Binding-site contacts:
Ligand atom C4 contacts residue ASN280 of chain 1.C at 4.2 Å.
Ligand atom O7 contacts residue ASN280 of chain 1.C at 3.2 Å (h-bond).
Ligand atom O6 contacts residue ASN554 of chain 1.B at 4.5 Å.
Ligand atom N2 contacts residue ASN280 of chain 1.C at 3.1 Å (h-bond).
Ligand atom C5 contacts residue ASN280 of chain 1.C at 3.7 Å.
Ligand atom C1 contacts residue ASN280 of chain 1.C at 1.4 Å.
Ligand atom C2 contacts residue ASN280 of chain 1.C at 2.5 Å.
Ligand atom C7 contacts residue ASN280 of chain 1.C at 3.4 Å.
Ligand atom O5 contacts residue ASN280 of chain 1.C at 2.3 Å (h-bond).
Ligand atom C3 contacts residue ASN280 of chain 1.C at 3.8 Å.
Ligand atom O6 contacts residue LYS556 of chain 1.B at 4.4 Å.

Sequence of chain 1.C:
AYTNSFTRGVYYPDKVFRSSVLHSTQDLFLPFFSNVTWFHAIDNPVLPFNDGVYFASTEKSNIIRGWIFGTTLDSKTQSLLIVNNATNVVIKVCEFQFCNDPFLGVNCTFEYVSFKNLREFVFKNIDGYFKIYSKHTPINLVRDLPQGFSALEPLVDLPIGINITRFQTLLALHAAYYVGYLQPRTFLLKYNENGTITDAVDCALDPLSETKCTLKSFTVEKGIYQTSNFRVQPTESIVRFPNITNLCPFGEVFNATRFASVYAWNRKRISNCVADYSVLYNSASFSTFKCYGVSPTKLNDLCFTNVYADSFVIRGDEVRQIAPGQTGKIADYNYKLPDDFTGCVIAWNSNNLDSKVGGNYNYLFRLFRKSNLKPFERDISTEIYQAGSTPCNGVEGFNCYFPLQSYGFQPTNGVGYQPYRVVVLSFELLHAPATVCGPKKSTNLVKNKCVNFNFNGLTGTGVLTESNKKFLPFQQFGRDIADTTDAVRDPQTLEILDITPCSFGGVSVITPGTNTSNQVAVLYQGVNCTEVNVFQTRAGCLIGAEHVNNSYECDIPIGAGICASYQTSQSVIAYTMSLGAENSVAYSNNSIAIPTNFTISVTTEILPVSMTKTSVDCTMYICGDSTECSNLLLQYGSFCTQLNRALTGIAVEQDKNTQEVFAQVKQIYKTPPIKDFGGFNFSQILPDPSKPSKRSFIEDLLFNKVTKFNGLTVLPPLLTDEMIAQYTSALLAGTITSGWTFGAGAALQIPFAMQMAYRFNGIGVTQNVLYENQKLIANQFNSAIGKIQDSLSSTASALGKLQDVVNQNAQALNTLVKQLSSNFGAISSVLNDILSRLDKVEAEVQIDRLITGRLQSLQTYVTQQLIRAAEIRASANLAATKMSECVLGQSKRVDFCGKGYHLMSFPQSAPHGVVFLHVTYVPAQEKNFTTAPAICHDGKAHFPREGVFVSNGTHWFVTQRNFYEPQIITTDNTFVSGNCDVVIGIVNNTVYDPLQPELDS

Sequence of chain 1.B:
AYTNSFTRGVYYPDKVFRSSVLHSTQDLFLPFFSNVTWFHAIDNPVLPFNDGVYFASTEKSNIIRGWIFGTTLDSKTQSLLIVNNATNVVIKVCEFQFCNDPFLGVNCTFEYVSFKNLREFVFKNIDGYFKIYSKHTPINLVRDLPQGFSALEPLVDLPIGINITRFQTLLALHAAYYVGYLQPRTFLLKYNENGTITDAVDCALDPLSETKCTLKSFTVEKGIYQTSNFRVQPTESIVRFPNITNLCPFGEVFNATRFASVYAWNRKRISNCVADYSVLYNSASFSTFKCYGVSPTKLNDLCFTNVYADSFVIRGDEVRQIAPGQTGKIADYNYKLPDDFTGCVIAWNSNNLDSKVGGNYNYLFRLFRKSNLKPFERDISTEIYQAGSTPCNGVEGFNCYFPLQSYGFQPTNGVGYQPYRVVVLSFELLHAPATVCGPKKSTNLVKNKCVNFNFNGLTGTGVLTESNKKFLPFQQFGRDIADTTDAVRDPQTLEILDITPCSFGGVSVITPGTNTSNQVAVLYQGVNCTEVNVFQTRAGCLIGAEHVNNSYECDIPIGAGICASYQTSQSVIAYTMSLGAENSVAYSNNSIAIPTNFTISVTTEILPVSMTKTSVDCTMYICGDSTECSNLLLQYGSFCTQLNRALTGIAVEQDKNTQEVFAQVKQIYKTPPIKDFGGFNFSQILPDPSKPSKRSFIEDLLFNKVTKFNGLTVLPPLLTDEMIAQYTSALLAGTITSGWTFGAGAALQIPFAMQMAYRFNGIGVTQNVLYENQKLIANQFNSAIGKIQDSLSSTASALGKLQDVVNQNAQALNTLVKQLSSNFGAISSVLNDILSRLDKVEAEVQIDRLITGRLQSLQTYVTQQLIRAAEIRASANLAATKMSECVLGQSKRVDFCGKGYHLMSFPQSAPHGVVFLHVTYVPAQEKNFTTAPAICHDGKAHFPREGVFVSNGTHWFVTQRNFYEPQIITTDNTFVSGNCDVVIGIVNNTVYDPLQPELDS

The protein below binds the small molecule below.
Small molecule (SMILES): CC(=O)N[C@@H]1[C@@H](O)[C@H](O)[C@@H](CO)O[C@H]1O